A small-molecule ligand and the protein it binds are described below.
Small molecule (SMILES): NC1CCC(C(=O)Nc2cc3cc[nH]c(=O)c3cc2Cl)CC1

Sequence of chain 1.D:
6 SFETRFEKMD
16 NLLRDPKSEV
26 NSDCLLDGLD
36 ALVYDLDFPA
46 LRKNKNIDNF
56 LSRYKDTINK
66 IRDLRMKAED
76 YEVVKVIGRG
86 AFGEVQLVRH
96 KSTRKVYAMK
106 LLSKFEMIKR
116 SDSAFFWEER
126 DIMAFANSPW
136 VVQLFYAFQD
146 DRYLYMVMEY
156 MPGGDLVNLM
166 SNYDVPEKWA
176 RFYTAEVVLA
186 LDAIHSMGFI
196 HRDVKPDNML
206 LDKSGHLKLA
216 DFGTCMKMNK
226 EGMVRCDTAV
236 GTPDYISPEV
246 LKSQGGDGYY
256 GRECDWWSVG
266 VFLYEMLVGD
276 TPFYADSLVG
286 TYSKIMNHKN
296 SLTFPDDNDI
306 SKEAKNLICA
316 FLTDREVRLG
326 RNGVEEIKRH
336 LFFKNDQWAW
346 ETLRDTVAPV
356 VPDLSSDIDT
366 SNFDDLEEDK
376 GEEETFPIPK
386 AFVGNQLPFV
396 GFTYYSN

Binding-site contacts:
Ligand atom C2 contacts residue ASP216 of chain 1.D at 3.8 Å.
Ligand atom N11 contacts residue GLU154 of chain 1.D at 3.3 Å (salt-bridge).
Ligand atom N11 contacts residue MET156 of chain 1.D at 3.9 Å.
Ligand atom C5 contacts residue ASP202 of chain 1.D at 3.7 Å.
Ligand atom CL18 contacts residue ILE82 of chain 1.D at 3.3 Å.
Ligand atom C3 contacts residue ARG84 of chain 1.D at 3.9 Å.
Ligand atom N11 contacts residue ALA103 of chain 1.D at 3.7 Å.
Ligand atom C4 contacts residue ASN203 of chain 1.D at 3.9 Å.
Ligand atom C13 contacts residue VAL90 of chain 1.D at 3.6 Å (hydrophobic).
Ligand atom O17 contacts residue TYR155 of chain 1.D at 3.5 Å.
Ligand atom C16 contacts residue ALA215 of chain 1.D at 3.9 Å (hydrophobic).
Ligand atom C12 contacts residue ALA103 of chain 1.D at 3.5 Å (hydrophobic).
Ligand atom C7 contacts residue LEU205 of chain 1.D at 3.5 Å (hydrophobic).
Ligand atom C10 contacts residue VAL137 of chain 1.D at 3.6 Å (hydrophobic).
Ligand atom C3 contacts residue GLY85 of chain 1.D at 3.5 Å.
Ligand atom O17 contacts residue ILE82 of chain 1.D at 3.8 Å.
Ligand atom C4 contacts residue ASP216 of chain 1.D at 3.9 Å.
Ligand atom C2 contacts residue GLY85 of chain 1.D at 3.7 Å.
Ligand atom C10 contacts residue MET153 of chain 1.D at 3.9 Å (hydrophobic).
Ligand atom C9 contacts residue MET153 of chain 1.D at 3.6 Å (hydrophobic).
Ligand atom C9 contacts residue ALA215 of chain 1.D at 3.5 Å (hydrophobic).
Ligand atom C6 contacts residue ASP202 of chain 1.D at 3.6 Å.
Ligand atom C5 contacts residue ASN203 of chain 1.D at 3.5 Å.
Ligand atom C13 contacts residue ILE82 of chain 1.D at 3.8 Å (hydrophobic).
Ligand atom C13 contacts residue LEU205 of chain 1.D at 3.7 Å (hydrophobic).
Ligand atom O21 contacts residue LYS105 of chain 1.D at 3.4 Å (salt-bridge).
Ligand atom C6 contacts residue ASN203 of chain 1.D at 3.8 Å.
Ligand atom CL18 contacts residue VAL90 of chain 1.D at 3.9 Å.
Ligand atom C14 contacts residue VAL90 of chain 1.D at 3.6 Å (hydrophobic).
Ligand atom N22 contacts residue ASN203 of chain 1.D at 3.2 Å (h-bond).
Ligand atom C8 contacts residue LEU205 of chain 1.D at 3.8 Å (hydrophobic).
Ligand atom C12 contacts residue LEU205 of chain 1.D at 4.0 Å (hydrophobic).
Ligand atom CL18 contacts residue GLY83 of chain 1.D at 3.9 Å.
Ligand atom C20 contacts residue VAL90 of chain 1.D at 3.8 Å (hydrophobic).
Ligand atom O17 contacts residue ALA103 of chain 1.D at 3.2 Å.
Ligand atom O21 contacts residue VAL90 of chain 1.D at 3.1 Å.
Ligand atom O17 contacts residue MET156 of chain 1.D at 3.4 Å (h-bond).
Ligand atom C10 contacts residue GLU154 of chain 1.D at 3.8 Å.
Ligand atom CL18 contacts residue PHE368 of chain 1.D at 3.6 Å.
Ligand atom N22 contacts residue ASP216 of chain 1.D at 2.6 Å (salt-bridge).